Sequence of chain 1.C:
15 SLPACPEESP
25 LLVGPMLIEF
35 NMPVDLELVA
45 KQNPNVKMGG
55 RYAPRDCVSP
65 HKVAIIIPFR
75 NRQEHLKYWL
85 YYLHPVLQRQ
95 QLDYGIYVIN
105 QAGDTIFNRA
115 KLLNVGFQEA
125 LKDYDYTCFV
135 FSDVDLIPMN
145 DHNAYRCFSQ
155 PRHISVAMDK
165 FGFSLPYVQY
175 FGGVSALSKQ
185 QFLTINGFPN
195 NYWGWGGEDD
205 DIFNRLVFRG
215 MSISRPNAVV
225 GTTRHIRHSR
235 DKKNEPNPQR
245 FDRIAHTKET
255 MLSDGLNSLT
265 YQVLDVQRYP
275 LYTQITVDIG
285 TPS

The protein below binds the small molecule below.
Small molecule (SMILES): NCCCCCCO[P](=O)(O)O[P](=O)(O)OC[C@H]1O[C@@H](n2ccc(=O)[nH]c2=O)[C@H](O)[C@@H]1O

Binding-site contacts:
Ligand atom PB contacts residue MN1 of chain 1.BA at 3.2 Å.
Ligand atom O3B contacts residue HIS229 of chain 1.C at 3.1 Å (h-bond).
Ligand atom O1A contacts residue ASP139 of chain 1.C at 3.0 Å (salt-bridge).
Ligand atom C6 contacts residue PHE111 of chain 1.C at 3.4 Å (hydrophobic).
Ligand atom O2A contacts residue HIS232 of chain 1.C at 3.5 Å.
Ligand atom O4 contacts residue ASP235 of chain 1.C at 3.1 Å.
Ligand atom O1A contacts residue HIS232 of chain 1.C at 3.2 Å (h-bond).
Ligand atom O3A contacts residue GOL1 of chain 1.GA at 3.4 Å (h-bond).
Ligand atom O1B contacts residue GOL1 of chain 1.GA at 3.5 Å (h-bond).
Ligand atom O2' contacts residue VAL138 of chain 1.C at 3.1 Å (h-bond).
Ligand atom C5 contacts residue ASP235 of chain 1.C at 3.3 Å.
Ligand atom O3' contacts residue VAL138 of chain 1.C at 3.5 Å (h-bond).
Ligand atom O2A contacts residue ARG76 of chain 1.C at 3.1 Å (salt-bridge).
Ligand atom O2B contacts residue HIS232 of chain 1.C at 3.5 Å.
Ligand atom O2' contacts residue PRO72 of chain 1.C at 2.8 Å (h-bond).
Ligand atom C1B contacts residue PRO72 of chain 1.C at 3.5 Å (hydrophobic).
Ligand atom C2 contacts residue ARG74 of chain 1.C at 3.5 Å.
Ligand atom N6' contacts residue ARG231 of chain 1.C at 3.2 Å (salt-bridge).
Ligand atom O3B contacts residue MN1 of chain 1.BA at 1.9 Å.
Ligand atom O2 contacts residue ARG74 of chain 1.C at 2.9 Å (salt-bridge).
Ligand atom O2 contacts residue PHE73 of chain 1.C at 3.2 Å.
Ligand atom C5B contacts residue ASP137 of chain 1.C at 3.4 Å.
Ligand atom O1A contacts residue MN1 of chain 1.BA at 2.1 Å.
Ligand atom N1 contacts residue PHE111 of chain 1.C at 3.1 Å.
Ligand atom O1B contacts residue TRP199 of chain 1.C at 3.0 Å (h-bond).
Ligand atom PA contacts residue ARG76 of chain 1.C at 3.5 Å.
Ligand atom C1' contacts residue TRP199 of chain 1.C at 3.5 Å (hydrophobic).
Ligand atom O1B contacts residue LYS164 of chain 1.C at 3.4 Å (salt-bridge).
Ligand atom C4B contacts residue ASP137 of chain 1.C at 3.5 Å.
Ligand atom C2B contacts residue VAL138 of chain 1.C at 3.5 Å (hydrophobic).
Ligand atom O1A contacts residue ARG76 of chain 1.C at 3.0 Å (salt-bridge).
Ligand atom C4 contacts residue ASP235 of chain 1.C at 3.3 Å.
Ligand atom C6' contacts residue ARG231 of chain 1.C at 3.4 Å.
Ligand atom O3' contacts residue ASP137 of chain 1.C at 3.1 Å.
Ligand atom O3B contacts residue HIS232 of chain 1.C at 3.3 Å (h-bond).
Ligand atom O3B contacts residue LYS164 of chain 1.C at 2.9 Å (salt-bridge).
Ligand atom O2 contacts residue ARG76 of chain 1.C at 3.4 Å.
Ligand atom O3' contacts residue ASP139 of chain 1.C at 3.2 Å (salt-bridge).
Ligand atom PA contacts residue MN1 of chain 1.BA at 3.4 Å.
Ligand atom N3 contacts residue ARG74 of chain 1.C at 2.9 Å (salt-bridge).